Binding-site contacts:
Ligand atom C4 contacts residue ASN1074 of chain 1.B at 4.2 Å.
Ligand atom C2 contacts residue ASN1074 of chain 1.B at 2.5 Å.
Ligand atom N2 contacts residue ASN1074 of chain 1.B at 2.8 Å (h-bond).
Ligand atom O5 contacts residue ASN1074 of chain 1.B at 2.3 Å (h-bond).
Ligand atom C7 contacts residue ASN1074 of chain 1.B at 3.2 Å.
Ligand atom C8 contacts residue ASN1074 of chain 1.B at 3.5 Å.
Ligand atom O4 contacts residue ALA706 of chain 1.B at 4.5 Å.
Ligand atom O7 contacts residue ASN1074 of chain 1.B at 3.7 Å.
Ligand atom C5 contacts residue ALA706 of chain 1.B at 4.4 Å (hydrophobic).
Ligand atom C3 contacts residue ALA706 of chain 1.B at 4.4 Å (hydrophobic).
Ligand atom C5 contacts residue ASN1074 of chain 1.B at 3.6 Å.
Ligand atom C1 contacts residue ASN1074 of chain 1.B at 1.4 Å.
Ligand atom C8 contacts residue GLU1072 of chain 1.B at 4.5 Å.
Ligand atom C3 contacts residue ASN1074 of chain 1.B at 3.8 Å.

This small molecule binds to this protein.
Small molecule (SMILES): CC(=O)N[C@@H]1[C@@H](O)[C@H](O)[C@@H](CO)O[C@H]1O

Sequence of chain 1.B:
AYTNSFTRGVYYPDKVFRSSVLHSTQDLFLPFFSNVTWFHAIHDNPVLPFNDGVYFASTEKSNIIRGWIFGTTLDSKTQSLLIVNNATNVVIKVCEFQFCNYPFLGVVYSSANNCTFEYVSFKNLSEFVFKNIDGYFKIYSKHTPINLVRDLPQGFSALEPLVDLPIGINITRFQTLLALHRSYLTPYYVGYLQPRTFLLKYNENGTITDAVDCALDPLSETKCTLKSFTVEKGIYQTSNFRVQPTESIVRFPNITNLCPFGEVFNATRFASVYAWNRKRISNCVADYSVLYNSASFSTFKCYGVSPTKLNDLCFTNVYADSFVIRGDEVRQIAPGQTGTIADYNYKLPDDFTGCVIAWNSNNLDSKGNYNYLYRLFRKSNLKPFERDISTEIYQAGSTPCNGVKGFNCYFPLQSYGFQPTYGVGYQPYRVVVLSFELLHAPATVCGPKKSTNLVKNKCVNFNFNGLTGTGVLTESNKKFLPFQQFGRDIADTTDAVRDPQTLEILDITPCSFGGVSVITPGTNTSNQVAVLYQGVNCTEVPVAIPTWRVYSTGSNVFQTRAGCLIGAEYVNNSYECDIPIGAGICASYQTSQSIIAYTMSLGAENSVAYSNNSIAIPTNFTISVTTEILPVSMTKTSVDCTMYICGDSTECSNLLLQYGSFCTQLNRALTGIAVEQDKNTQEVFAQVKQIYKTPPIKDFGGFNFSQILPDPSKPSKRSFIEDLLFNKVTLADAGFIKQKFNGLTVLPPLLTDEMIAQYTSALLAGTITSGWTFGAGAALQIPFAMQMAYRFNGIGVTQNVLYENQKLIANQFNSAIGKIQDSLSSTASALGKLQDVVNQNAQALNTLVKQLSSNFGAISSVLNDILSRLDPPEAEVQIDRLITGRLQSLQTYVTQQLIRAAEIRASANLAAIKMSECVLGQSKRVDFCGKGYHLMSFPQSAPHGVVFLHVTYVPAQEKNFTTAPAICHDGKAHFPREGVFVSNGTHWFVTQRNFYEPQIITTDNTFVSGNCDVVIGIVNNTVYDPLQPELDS